Binding-site contacts:
Ligand atom O6 contacts residue PHE96 of chain 1.A at 3.2 Å (h-bond).
Ligand atom O2 contacts residue ALA92 of chain 1.A at 2.9 Å (h-bond).
Ligand atom O2 contacts residue PRO89 of chain 1.A at 2.8 Å (h-bond).
Ligand atom O1 contacts residue TYR71 of chain 1.A at 2.8 Å (h-bond).
Ligand atom C4 contacts residue ALA85 of chain 1.A at 3.9 Å (hydrophobic).
Ligand atom O1 contacts residue GLU82 of chain 1.A at 3.9 Å.
Ligand atom O3 contacts residue ASN90 of chain 1.A at 2.8 Å (h-bond).
Ligand atom C4 contacts residue ALA79 of chain 1.A at 3.8 Å (hydrophobic).
Ligand atom O2 contacts residue LYS93 of chain 1.A at 3.7 Å.
Ligand atom C6 contacts residue PRO8 of chain 1.A at 3.8 Å (hydrophobic).
Ligand atom C3 contacts residue ALA85 of chain 1.A at 4.0 Å (hydrophobic).
Ligand atom O2 contacts residue TRP91 of chain 1.A at 3.5 Å (h-bond).
Ligand atom C5 contacts residue ALA79 of chain 1.A at 4.1 Å (hydrophobic).
Ligand atom O4 contacts residue ALA79 of chain 1.A at 2.7 Å (h-bond).
Ligand atom C3 contacts residue PRO89 of chain 1.A at 3.7 Å (hydrophobic).
Ligand atom C3 contacts residue TRP91 of chain 1.A at 4.0 Å (hydrophobic).
Ligand atom O3 contacts residue PRO89 of chain 1.A at 4.1 Å.
Ligand atom O3 contacts residue PRO89 of chain 1.A at 3.0 Å (h-bond).
Ligand atom O2 contacts residue ASN90 of chain 1.A at 3.5 Å.
Ligand atom C1 contacts residue PHE96 of chain 1.A at 3.6 Å (hydrophobic).
Ligand atom O3 contacts residue ALA85 of chain 1.A at 3.3 Å.
Ligand atom O2 contacts residue PRO89 of chain 1.A at 3.5 Å (h-bond).
Ligand atom O3 contacts residue LYS93 of chain 1.A at 3.2 Å.
Ligand atom O6 contacts residue PRO8 of chain 1.A at 2.8 Å (h-bond).
Ligand atom C3 contacts residue ASN90 of chain 1.A at 3.6 Å.
Ligand atom O4 contacts residue GLU82 of chain 1.A at 4.1 Å.
Ligand atom O4 contacts residue ALA85 of chain 1.A at 3.5 Å.
Ligand atom O2 contacts residue TRP91 of chain 1.A at 4.2 Å.
Ligand atom O1 contacts residue TRP91 of chain 1.A at 3.2 Å (h-bond).
Ligand atom C1 contacts residue TYR71 of chain 1.A at 3.8 Å (hydrophobic).
Ligand atom C2 contacts residue PRO89 of chain 1.A at 3.7 Å (hydrophobic).
Ligand atom C3 contacts residue PRO89 of chain 1.A at 4.1 Å (hydrophobic).
Ligand atom C1 contacts residue THR75 of chain 1.A at 4.1 Å.
Ligand atom C3 contacts residue GLU82 of chain 1.A at 4.1 Å.
Ligand atom O5 contacts residue PHE96 of chain 1.A at 3.6 Å.
Ligand atom C2 contacts residue LYS93 of chain 1.A at 3.9 Å.
Ligand atom O6 contacts residue TYR7 of chain 1.A at 4.2 Å.
Ligand atom C2 contacts residue ALA92 of chain 1.A at 3.7 Å (hydrophobic).
Ligand atom O3 contacts residue ALA92 of chain 1.A at 4.1 Å.
Ligand atom O3 contacts residue TRP91 of chain 1.A at 3.2 Å (h-bond).

A protein and the small-molecule ligand that binds it are described below.
Small molecule (SMILES): OC[C@H]1O[C@@](CO)(O[C@H]2O[C@H](CO)[C@@H](O)[C@H](O)[C@H]2O)[C@@H](O)[C@@H]1O

Sequence of chain 1.A:
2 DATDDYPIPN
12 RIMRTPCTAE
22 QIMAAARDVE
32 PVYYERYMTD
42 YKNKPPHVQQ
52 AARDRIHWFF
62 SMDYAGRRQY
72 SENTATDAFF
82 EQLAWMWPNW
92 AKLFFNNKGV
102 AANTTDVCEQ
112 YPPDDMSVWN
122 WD